The small molecule below binds the protein below.
Small molecule (SMILES): CCCCCC(=O)O

Sequence of chain 1.A:
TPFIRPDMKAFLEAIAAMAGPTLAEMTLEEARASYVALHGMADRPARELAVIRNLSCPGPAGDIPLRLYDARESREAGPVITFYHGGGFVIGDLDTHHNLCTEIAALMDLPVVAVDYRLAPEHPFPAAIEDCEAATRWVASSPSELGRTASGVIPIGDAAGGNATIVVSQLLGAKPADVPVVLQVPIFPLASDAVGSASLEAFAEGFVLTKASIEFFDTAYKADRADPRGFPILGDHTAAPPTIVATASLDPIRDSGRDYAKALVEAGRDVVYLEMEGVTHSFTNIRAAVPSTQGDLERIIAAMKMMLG

Binding-site contacts:
Ligand atom CG contacts residue PHE206 of chain 1.A at 4.3 Å (hydrophobic).
Ligand atom C6 contacts residue ARG257 of chain 1.A at 3.8 Å.
Ligand atom C6 contacts residue SER202 of chain 1.A at 4.3 Å.
Ligand atom C contacts residue ARG257 of chain 1.A at 3.8 Å.
Ligand atom CD contacts residue ALA205 of chain 1.A at 3.5 Å (hydrophobic).
Ligand atom C contacts residue ARG261 of chain 1.A at 3.7 Å.
Ligand atom CA contacts residue ARG257 of chain 1.A at 4.0 Å.
Ligand atom CD contacts residue ARG257 of chain 1.A at 3.3 Å.
Ligand atom OXT contacts residue ARG257 of chain 1.A at 3.8 Å.
Ligand atom CD contacts residue PHE206 of chain 1.A at 4.0 Å (hydrophobic).
Ligand atom CD contacts residue SER202 of chain 1.A at 4.5 Å.
Ligand atom C6 contacts residue ALA205 of chain 1.A at 4.0 Å (hydrophobic).
Ligand atom CG contacts residue ALA205 of chain 1.A at 4.5 Å (hydrophobic).
Ligand atom C6 contacts residue ALA201 of chain 1.A at 3.7 Å (hydrophobic).
Ligand atom CD contacts residue ALA201 of chain 1.A at 4.3 Å (hydrophobic).
Ligand atom O contacts residue ARG257 of chain 1.A at 3.7 Å.
Ligand atom OXT contacts residue ARG261 of chain 1.A at 3.2 Å (salt-bridge).
Ligand atom CB contacts residue ARG257 of chain 1.A at 2.9 Å.
Ligand atom CG contacts residue ARG257 of chain 1.A at 3.9 Å.
Ligand atom O contacts residue ARG261 of chain 1.A at 3.0 Å (salt-bridge).